This protein binds this small molecule.
Small molecule (SMILES): CC(=O)N[C@H]1[C@H](O[C@H]2[C@H](O)[C@@H](NC(C)=O)CO[C@@H]2CO)O[C@H](CO)[C@@H](O)[C@@H]1O

Sequence of chain 1.A:
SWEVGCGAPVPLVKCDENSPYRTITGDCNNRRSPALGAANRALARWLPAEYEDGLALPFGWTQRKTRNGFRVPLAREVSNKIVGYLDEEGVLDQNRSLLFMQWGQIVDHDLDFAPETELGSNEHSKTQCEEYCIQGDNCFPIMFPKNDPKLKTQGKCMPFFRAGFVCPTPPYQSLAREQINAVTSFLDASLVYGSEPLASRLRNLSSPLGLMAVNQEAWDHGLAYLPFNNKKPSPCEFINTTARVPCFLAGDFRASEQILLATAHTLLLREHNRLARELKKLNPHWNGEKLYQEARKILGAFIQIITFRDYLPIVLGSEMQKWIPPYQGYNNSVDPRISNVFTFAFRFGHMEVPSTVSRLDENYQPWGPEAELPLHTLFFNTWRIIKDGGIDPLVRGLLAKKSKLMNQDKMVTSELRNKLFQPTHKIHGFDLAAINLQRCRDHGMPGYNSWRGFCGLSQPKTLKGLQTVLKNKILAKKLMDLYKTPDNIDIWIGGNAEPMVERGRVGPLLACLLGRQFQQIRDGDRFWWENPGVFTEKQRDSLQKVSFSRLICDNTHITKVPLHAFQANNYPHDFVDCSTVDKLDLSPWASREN

Binding-site contacts:
Ligand atom O5 contacts residue LEU212 of chain 1.A at 4.3 Å.
Ligand atom C8 contacts residue GLN217 of chain 1.A at 3.6 Å.
Ligand atom O3 contacts residue GLN217 of chain 1.A at 2.8 Å (h-bond).
Ligand atom O7 contacts residue VAL215 of chain 1.A at 3.0 Å (h-bond).
Ligand atom C1 contacts residue SER208 of chain 1.A at 3.4 Å.
Ligand atom C7 contacts residue ALA214 of chain 1.A at 4.4 Å (hydrophobic).
Ligand atom C1 contacts residue ASN205 of chain 1.A at 1.4 Å.
Ligand atom C3 contacts residue GLN217 of chain 1.A at 4.0 Å.
Ligand atom O6 contacts residue SER208 of chain 1.A at 4.2 Å.
Ligand atom O6 contacts residue LEU210 of chain 1.A at 4.0 Å.
Ligand atom O7 contacts residue ALA214 of chain 1.A at 3.5 Å.
Ligand atom N2 contacts residue GLN217 of chain 1.A at 3.8 Å.
Ligand atom C5 contacts residue SER208 of chain 1.A at 3.6 Å.
Ligand atom C6 contacts residue SER208 of chain 1.A at 3.6 Å.
Ligand atom C7 contacts residue ASN205 of chain 1.A at 3.3 Å.
Ligand atom O5 contacts residue SER208 of chain 1.A at 2.9 Å (h-bond).
Ligand atom O7 contacts residue GLN217 of chain 1.A at 3.4 Å (h-bond).
Ligand atom O7 contacts residue ASN205 of chain 1.A at 3.2 Å (h-bond).
Ligand atom N2 contacts residue ASN205 of chain 1.A at 2.8 Å (h-bond).
Ligand atom C7 contacts residue VAL215 of chain 1.A at 4.2 Å (hydrophobic).
Ligand atom C6 contacts residue GLN217 of chain 1.A at 3.9 Å.
Ligand atom C4 contacts residue ASN205 of chain 1.A at 4.1 Å.
Ligand atom C3 contacts residue ASN205 of chain 1.A at 3.6 Å.
Ligand atom C8 contacts residue VAL215 of chain 1.A at 4.2 Å (hydrophobic).
Ligand atom O5 contacts residue ASN205 of chain 1.A at 2.3 Å (h-bond).
Ligand atom C7 contacts residue GLN217 of chain 1.A at 3.3 Å.
Ligand atom C6 contacts residue LEU210 of chain 1.A at 4.1 Å (hydrophobic).
Ligand atom O6 contacts residue GLN217 of chain 1.A at 4.0 Å.
Ligand atom O6 contacts residue LEU212 of chain 1.A at 3.8 Å.
Ligand atom C5 contacts residue ASN205 of chain 1.A at 3.6 Å.
Ligand atom C2 contacts residue ASN205 of chain 1.A at 2.2 Å.
Ligand atom C2 contacts residue GLN217 of chain 1.A at 4.2 Å.